Sequence of chain 1.A:
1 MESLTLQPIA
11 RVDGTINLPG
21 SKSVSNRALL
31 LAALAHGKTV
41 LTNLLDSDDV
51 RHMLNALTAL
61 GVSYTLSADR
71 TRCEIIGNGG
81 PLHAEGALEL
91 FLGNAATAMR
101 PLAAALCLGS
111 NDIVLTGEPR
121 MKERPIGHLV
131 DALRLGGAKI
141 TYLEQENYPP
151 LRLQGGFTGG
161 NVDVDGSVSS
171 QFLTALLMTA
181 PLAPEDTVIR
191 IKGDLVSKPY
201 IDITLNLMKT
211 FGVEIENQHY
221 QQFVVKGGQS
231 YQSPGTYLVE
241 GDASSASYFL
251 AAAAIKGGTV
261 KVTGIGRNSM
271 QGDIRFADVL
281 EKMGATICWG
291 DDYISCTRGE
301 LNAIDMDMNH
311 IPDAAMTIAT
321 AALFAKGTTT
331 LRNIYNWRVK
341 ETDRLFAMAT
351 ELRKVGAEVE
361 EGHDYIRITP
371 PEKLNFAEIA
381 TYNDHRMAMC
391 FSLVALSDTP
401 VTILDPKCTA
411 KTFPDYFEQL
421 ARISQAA

This small molecule binds to this protein.
Small molecule (SMILES): O=C(O)C1=C[C@@H](OP(=O)(O)O)[C@@H](O)[C@H](O)C1

Binding-site contacts:
Ligand atom P1 contacts residue SER197 of chain 1.A at 3.6 Å.
Ligand atom O7 contacts residue ASN336 of chain 1.A at 2.9 Å (h-bond).
Ligand atom O3 contacts residue FMT1 of chain 1.D at 3.8 Å.
Ligand atom O6 contacts residue GLN171 of chain 1.A at 3.6 Å.
Ligand atom O6 contacts residue SER197 of chain 1.A at 3.5 Å.
Ligand atom O8 contacts residue SER169 of chain 1.A at 2.6 Å (h-bond).
Ligand atom O5 contacts residue ARG27 of chain 1.A at 2.9 Å (salt-bridge).
Ligand atom P1 contacts residue LYS340 of chain 1.A at 3.8 Å.
Ligand atom O4 contacts residue TYR200 of chain 1.A at 3.7 Å.
Ligand atom C1 contacts residue GLN171 of chain 1.A at 3.6 Å.
Ligand atom O4 contacts residue GLN171 of chain 1.A at 3.6 Å.
Ligand atom O1 contacts residue GLN171 of chain 1.A at 3.1 Å (h-bond).
Ligand atom O5 contacts residue SER23 of chain 1.A at 2.6 Å (h-bond).
Ligand atom C7 contacts residue TYR200 of chain 1.A at 3.3 Å (hydrophobic).
Ligand atom O8 contacts residue LYS340 of chain 1.A at 3.7 Å.
Ligand atom O4 contacts residue ARG27 of chain 1.A at 2.7 Å (salt-bridge).
Ligand atom O6 contacts residue SER170 of chain 1.A at 2.6 Å (h-bond).
Ligand atom O7 contacts residue LYS340 of chain 1.A at 2.8 Å (salt-bridge).
Ligand atom O2 contacts residue ASP313 of chain 1.A at 2.8 Å (salt-bridge).
Ligand atom O3 contacts residue ASP313 of chain 1.A at 2.7 Å (salt-bridge).
Ligand atom O7 contacts residue SER197 of chain 1.A at 2.5 Å (h-bond).
Ligand atom O5 contacts residue TYR200 of chain 1.A at 3.5 Å.
Ligand atom O2 contacts residue LYS340 of chain 1.A at 2.7 Å (salt-bridge).
Ligand atom O3 contacts residue LYS22 of chain 1.A at 3.1 Å (salt-bridge).
Ligand atom C3 contacts residue GLN171 of chain 1.A at 3.8 Å.
Ligand atom C4 contacts residue ASP313 of chain 1.A at 3.3 Å.
Ligand atom C6 contacts residue LYS22 of chain 1.A at 3.7 Å.
Ligand atom P1 contacts residue SER169 of chain 1.A at 3.5 Å.
Ligand atom O3 contacts residue FMT1 of chain 1.C at 3.0 Å.
Ligand atom C2 contacts residue GLN171 of chain 1.A at 3.6 Å.
Ligand atom O5 contacts residue THR97 of chain 1.A at 3.5 Å.
Ligand atom C7 contacts residue SER23 of chain 1.A at 3.6 Å.
Ligand atom C6 contacts residue GLN171 of chain 1.A at 3.7 Å.
Ligand atom C5 contacts residue GLN171 of chain 1.A at 3.5 Å.
Ligand atom C2 contacts residue TYR200 of chain 1.A at 3.4 Å (hydrophobic).
Ligand atom C1 contacts residue TYR200 of chain 1.A at 3.4 Å (hydrophobic).
Ligand atom C3 contacts residue TYR200 of chain 1.A at 3.8 Å (hydrophobic).
Ligand atom C5 contacts residue ASP313 of chain 1.A at 3.5 Å.
Ligand atom O6 contacts residue SER169 of chain 1.A at 3.3 Å (h-bond).
Ligand atom C7 contacts residue ARG27 of chain 1.A at 3.5 Å.